Sequence of chain 1.D:
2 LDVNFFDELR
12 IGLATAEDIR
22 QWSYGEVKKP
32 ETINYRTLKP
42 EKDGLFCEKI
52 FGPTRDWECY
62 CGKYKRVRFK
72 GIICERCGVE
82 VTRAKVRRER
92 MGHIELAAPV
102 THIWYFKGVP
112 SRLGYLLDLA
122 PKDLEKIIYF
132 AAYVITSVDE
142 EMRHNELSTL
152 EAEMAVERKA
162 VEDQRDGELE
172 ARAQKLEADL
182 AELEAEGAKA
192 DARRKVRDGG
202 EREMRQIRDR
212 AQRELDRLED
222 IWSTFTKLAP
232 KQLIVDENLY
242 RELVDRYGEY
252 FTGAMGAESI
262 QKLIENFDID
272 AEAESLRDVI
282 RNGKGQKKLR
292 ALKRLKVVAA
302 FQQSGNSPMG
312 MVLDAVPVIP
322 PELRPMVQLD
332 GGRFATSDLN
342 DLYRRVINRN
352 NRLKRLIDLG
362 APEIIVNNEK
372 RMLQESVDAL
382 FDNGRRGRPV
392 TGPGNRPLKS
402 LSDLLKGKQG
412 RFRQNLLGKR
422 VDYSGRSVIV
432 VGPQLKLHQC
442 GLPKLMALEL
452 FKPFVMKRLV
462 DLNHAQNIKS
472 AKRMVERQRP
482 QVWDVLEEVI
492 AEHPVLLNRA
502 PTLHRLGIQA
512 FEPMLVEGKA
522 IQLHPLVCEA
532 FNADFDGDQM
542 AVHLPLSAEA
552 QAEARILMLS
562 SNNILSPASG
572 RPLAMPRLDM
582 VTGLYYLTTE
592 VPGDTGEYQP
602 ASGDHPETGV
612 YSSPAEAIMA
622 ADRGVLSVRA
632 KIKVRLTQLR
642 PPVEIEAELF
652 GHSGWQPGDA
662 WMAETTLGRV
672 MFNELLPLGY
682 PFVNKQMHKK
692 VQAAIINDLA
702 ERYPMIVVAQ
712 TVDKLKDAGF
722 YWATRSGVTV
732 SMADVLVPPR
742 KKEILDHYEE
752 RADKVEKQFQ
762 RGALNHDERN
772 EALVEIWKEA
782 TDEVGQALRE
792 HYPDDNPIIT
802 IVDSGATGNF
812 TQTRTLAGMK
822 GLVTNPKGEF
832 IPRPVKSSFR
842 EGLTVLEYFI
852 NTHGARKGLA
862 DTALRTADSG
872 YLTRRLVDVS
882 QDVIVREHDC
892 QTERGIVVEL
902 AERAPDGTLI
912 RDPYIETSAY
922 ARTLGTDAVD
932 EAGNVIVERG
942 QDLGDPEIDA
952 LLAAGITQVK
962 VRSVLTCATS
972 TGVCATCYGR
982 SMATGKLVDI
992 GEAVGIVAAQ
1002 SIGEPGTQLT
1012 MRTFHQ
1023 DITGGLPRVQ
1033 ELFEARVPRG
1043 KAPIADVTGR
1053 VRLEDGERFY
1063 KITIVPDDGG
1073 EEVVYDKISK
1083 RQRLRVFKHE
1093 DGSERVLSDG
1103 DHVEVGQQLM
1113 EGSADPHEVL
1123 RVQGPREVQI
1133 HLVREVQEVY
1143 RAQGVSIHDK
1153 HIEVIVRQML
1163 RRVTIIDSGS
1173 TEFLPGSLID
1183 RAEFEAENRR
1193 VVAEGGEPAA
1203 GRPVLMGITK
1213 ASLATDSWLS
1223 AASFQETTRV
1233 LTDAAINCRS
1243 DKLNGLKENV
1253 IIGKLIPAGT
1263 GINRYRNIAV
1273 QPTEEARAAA

A protein and the small-molecule ligand that binds it are described below.
Small molecule (SMILES): Nc1ccn([C@@H]2O[C@H](COP(=O)(O)CP(=O)(O)OP(=O)(O)O)[C@@H](O)[C@H]2O)c(=O)n1

Binding-site contacts:
Ligand atom O1B contacts residue ASP535 of chain 1.D at 3.8 Å.
Ligand atom O1G contacts residue ARG925 of chain 1.C at 3.2 Å (salt-bridge).
Ligand atom O1G contacts residue MG1 of chain 1.L at 3.6 Å.
Ligand atom PB contacts residue HIS1016 of chain 1.D at 4.3 Å.
Ligand atom C1 contacts residue MG1 of chain 1.L at 3.5 Å.
Ligand atom O2A contacts residue HIS1016 of chain 1.D at 4.3 Å.
Ligand atom C2 contacts residue MET1012 of chain 1.D at 3.6 Å (hydrophobic).
Ligand atom N1 contacts residue MET1012 of chain 1.D at 4.1 Å.
Ligand atom O3B contacts residue MG1 of chain 1.L at 3.2 Å.
Ligand atom O3G contacts residue ARG925 of chain 1.C at 4.2 Å.
Ligand atom PG contacts residue ARG924 of chain 1.C at 3.8 Å.
Ligand atom O3B contacts residue ARG1013 of chain 1.D at 4.2 Å.
Ligand atom O3' contacts residue GLN1009 of chain 1.D at 4.3 Å.
Ligand atom O1B contacts residue MG1 of chain 1.L at 1.9 Å.
Ligand atom O2' contacts residue PRO502 of chain 1.D at 3.8 Å.
Ligand atom O2' contacts residue ARG500 of chain 1.D at 4.1 Å.
Ligand atom O2G contacts residue MG1 of chain 1.L at 4.2 Å.
Ligand atom C4' contacts residue ARG500 of chain 1.D at 4.3 Å.
Ligand atom O2 contacts residue MET1012 of chain 1.D at 3.7 Å.
Ligand atom O1G contacts residue HIS1016 of chain 1.D at 3.7 Å.
Ligand atom O4' contacts residue ARG500 of chain 1.D at 4.1 Å.
Ligand atom O3G contacts residue MG1 of chain 1.L at 1.8 Å.
Ligand atom O1G contacts residue ARG924 of chain 1.C at 3.9 Å.
Ligand atom PG contacts residue MG1 of chain 1.L at 2.9 Å.
Ligand atom PG contacts residue HIS1016 of chain 1.D at 3.7 Å.
Ligand atom N3 contacts residue MET1012 of chain 1.D at 3.9 Å.
Ligand atom O2' contacts residue MET1012 of chain 1.D at 4.1 Å.
Ligand atom C2' contacts residue MET1012 of chain 1.D at 3.8 Å (hydrophobic).
Ligand atom O2G contacts residue HIS1016 of chain 1.D at 3.4 Å.
Ligand atom O2B contacts residue ARG1013 of chain 1.D at 4.2 Å.
Ligand atom O2G contacts residue ARG924 of chain 1.C at 3.3 Å (salt-bridge).
Ligand atom PG contacts residue ARG925 of chain 1.C at 4.3 Å.
Ligand atom O2A contacts residue MET1012 of chain 1.D at 4.2 Å.
Ligand atom O3' contacts residue ASN533 of chain 1.D at 2.9 Å (h-bond).
Ligand atom O3' contacts residue ARG500 of chain 1.D at 4.1 Å.
Ligand atom O3B contacts residue HIS1016 of chain 1.D at 3.2 Å (h-bond).
Ligand atom O3G contacts residue ARG924 of chain 1.C at 3.5 Å (salt-bridge).
Ligand atom O2B contacts residue MG1 of chain 1.L at 4.2 Å.
Ligand atom PB contacts residue MG1 of chain 1.L at 2.9 Å.
Ligand atom O2 contacts residue PRO502 of chain 1.D at 3.8 Å.

Sequence of chain 1.C:
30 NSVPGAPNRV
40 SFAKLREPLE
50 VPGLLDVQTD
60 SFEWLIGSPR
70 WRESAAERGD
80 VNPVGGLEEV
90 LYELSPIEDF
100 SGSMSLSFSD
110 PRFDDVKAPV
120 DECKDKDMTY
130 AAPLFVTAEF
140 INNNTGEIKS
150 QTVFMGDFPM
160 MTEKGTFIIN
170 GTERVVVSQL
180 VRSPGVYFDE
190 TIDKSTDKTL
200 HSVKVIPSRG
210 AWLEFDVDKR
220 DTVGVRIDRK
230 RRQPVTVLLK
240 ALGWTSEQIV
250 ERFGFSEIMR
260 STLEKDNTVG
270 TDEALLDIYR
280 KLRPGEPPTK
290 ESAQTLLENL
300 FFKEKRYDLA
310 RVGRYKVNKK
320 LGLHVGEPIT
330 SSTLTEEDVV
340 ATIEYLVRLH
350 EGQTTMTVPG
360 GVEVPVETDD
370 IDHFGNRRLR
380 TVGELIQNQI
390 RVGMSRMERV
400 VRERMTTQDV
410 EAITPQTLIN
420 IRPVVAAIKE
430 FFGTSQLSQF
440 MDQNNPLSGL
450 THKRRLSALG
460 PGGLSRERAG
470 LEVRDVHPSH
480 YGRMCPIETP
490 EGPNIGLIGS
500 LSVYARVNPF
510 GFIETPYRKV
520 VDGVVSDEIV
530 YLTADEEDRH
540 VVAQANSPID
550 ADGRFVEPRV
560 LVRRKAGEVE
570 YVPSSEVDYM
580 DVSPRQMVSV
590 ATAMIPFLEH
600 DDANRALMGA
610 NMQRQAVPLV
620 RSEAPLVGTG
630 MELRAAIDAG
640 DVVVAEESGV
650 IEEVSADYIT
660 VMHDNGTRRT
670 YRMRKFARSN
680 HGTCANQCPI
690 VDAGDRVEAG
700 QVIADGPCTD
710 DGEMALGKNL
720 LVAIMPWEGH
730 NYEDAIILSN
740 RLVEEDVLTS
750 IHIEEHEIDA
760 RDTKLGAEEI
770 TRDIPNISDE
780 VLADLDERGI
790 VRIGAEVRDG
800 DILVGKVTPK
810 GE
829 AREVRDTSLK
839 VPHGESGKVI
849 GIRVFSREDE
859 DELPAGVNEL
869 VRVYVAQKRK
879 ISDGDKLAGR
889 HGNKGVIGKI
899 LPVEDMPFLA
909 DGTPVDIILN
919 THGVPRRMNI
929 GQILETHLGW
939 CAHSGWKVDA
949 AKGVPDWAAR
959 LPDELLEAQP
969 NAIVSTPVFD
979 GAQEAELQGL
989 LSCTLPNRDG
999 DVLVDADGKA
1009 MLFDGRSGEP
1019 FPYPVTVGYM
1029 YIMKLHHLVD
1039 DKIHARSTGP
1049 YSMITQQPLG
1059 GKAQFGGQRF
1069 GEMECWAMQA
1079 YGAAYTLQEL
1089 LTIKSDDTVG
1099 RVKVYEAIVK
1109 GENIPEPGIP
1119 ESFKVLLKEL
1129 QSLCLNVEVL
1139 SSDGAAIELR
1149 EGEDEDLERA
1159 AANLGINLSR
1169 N